Binding-site contacts:
Ligand atom O5 contacts residue GLY303 of chain 1.B at 3.5 Å.
Ligand atom C2 contacts residue ASN298 of chain 1.B at 2.5 Å.
Ligand atom O5 contacts residue VAL296 of chain 1.B at 4.1 Å.
Ligand atom C5 contacts residue GLY303 of chain 1.B at 4.5 Å.
Ligand atom O6 contacts residue VAL296 of chain 1.B at 4.4 Å.
Ligand atom O6 contacts residue GLU304 of chain 1.B at 3.4 Å.
Ligand atom C1 contacts residue VAL296 of chain 1.B at 4.0 Å (hydrophobic).
Ligand atom N2 contacts residue ASN298 of chain 1.B at 2.9 Å (h-bond).
Ligand atom O6 contacts residue SER305 of chain 1.B at 3.7 Å.
Ligand atom O6 contacts residue GLY303 of chain 1.B at 3.6 Å.
Ligand atom C6 contacts residue GLU304 of chain 1.B at 4.0 Å.
Ligand atom O5 contacts residue GLU304 of chain 1.B at 4.1 Å.
Ligand atom O5 contacts residue ASN298 of chain 1.B at 2.4 Å (h-bond).
Ligand atom C7 contacts residue ASN298 of chain 1.B at 3.5 Å.
Ligand atom C4 contacts residue ASN298 of chain 1.B at 4.2 Å.
Ligand atom O7 contacts residue ASN298 of chain 1.B at 3.7 Å.
Ligand atom C5 contacts residue VAL296 of chain 1.B at 4.1 Å (hydrophobic).
Ligand atom C6 contacts residue GLY303 of chain 1.B at 3.8 Å.
Ligand atom C8 contacts residue TYR251 of chain 1.B at 3.3 Å (hydrophobic).
Ligand atom C1 contacts residue GLY303 of chain 1.B at 4.3 Å.
Ligand atom C7 contacts residue TYR251 of chain 1.B at 4.0 Å (hydrophobic).
Ligand atom C5 contacts residue ASN298 of chain 1.B at 3.7 Å.
Ligand atom C1 contacts residue ASN298 of chain 1.B at 1.4 Å.
Ligand atom N2 contacts residue TYR251 of chain 1.B at 4.5 Å.
Ligand atom O5 contacts residue VAL297 of chain 1.B at 4.5 Å.
Ligand atom C3 contacts residue ASN298 of chain 1.B at 3.8 Å.

This small molecule binds to this protein.
Small molecule (SMILES): CC(=O)N[C@@H]1[C@@H](O)[C@H](O)[C@@H](CO)O[C@H]1O

Sequence of chain 1.B:
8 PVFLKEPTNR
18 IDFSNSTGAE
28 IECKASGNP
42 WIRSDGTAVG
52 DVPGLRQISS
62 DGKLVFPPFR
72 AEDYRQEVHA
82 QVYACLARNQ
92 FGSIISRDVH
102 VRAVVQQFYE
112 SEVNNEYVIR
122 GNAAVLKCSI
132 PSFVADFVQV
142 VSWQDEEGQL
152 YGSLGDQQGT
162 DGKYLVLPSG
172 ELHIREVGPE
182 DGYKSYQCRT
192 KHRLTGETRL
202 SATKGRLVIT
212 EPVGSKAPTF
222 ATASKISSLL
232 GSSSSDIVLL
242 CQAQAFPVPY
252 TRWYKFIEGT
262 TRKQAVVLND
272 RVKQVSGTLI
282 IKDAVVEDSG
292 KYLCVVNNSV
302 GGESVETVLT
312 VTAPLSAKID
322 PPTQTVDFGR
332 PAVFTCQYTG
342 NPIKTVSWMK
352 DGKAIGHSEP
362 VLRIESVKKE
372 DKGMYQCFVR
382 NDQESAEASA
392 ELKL